Sequence of chain 1.A:
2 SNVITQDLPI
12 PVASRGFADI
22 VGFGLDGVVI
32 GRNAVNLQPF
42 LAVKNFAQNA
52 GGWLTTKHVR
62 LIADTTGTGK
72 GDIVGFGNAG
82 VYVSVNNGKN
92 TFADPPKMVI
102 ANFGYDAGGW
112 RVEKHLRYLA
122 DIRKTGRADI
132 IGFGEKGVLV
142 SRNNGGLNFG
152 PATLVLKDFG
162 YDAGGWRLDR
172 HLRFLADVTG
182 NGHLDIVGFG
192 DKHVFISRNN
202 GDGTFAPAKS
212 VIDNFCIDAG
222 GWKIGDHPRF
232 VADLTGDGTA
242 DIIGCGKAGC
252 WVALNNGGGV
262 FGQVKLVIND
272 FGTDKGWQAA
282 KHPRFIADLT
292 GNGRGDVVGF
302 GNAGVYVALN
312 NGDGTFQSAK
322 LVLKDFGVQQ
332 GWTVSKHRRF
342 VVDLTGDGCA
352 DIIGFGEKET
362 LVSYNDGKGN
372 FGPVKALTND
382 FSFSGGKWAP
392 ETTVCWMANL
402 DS

A protein and the small-molecule ligand that binds it are described below.
Small molecule (SMILES): CC(=O)N[C@@H]1[C@@H](O)[C@H](O[C@@H]2O[C@H](CO)[C@H](O)[C@H](O[C@@H]3O[C@H](CO)[C@@H](O)[C@H](O)[C@H]3NC(C)=O)[C@H]2O)[C@@H](CO)O[C@H]1O

Binding-site contacts:
Ligand atom C7 contacts residue GLY109 of chain 1.A at 3.5 Å.
Ligand atom C6 contacts residue LYS137 of chain 1.A at 3.7 Å.
Ligand atom C8 contacts residue TRP111 of chain 1.A at 3.5 Å (hydrophobic).
Ligand atom C6 contacts residue LYS137 of chain 1.A at 3.2 Å.
Ligand atom O7 contacts residue GLY135 of chain 1.A at 3.6 Å.
Ligand atom C3 contacts residue ASN103 of chain 1.A at 3.6 Å.
Ligand atom O4 contacts residue LYS137 of chain 1.A at 4.0 Å.
Ligand atom C5 contacts residue LYS137 of chain 1.A at 3.4 Å.
Ligand atom O3 contacts residue TRP111 of chain 1.A at 2.9 Å (h-bond).
Ligand atom C8 contacts residue GLU136 of chain 1.A at 4.1 Å.
Ligand atom C2 contacts residue TRP111 of chain 1.A at 4.1 Å (hydrophobic).
Ligand atom C2 contacts residue GLU136 of chain 1.A at 3.7 Å.
Ligand atom N2 contacts residue GLY109 of chain 1.A at 2.8 Å (h-bond).
Ligand atom O4 contacts residue LYS137 of chain 1.A at 2.7 Å (salt-bridge).
Ligand atom O4 contacts residue GLU136 of chain 1.A at 4.0 Å.
Ligand atom C2 contacts residue LYS137 of chain 1.A at 3.6 Å.
Ligand atom C8 contacts residue GLY109 of chain 1.A at 3.3 Å.
Ligand atom C1 contacts residue LYS137 of chain 1.A at 3.5 Å.
Ligand atom C6 contacts residue ASP163 of chain 1.A at 3.7 Å.
Ligand atom C4 contacts residue ASN103 of chain 1.A at 3.8 Å.
Ligand atom O7 contacts residue GLU136 of chain 1.A at 2.9 Å (salt-bridge).
Ligand atom N2 contacts residue TRP111 of chain 1.A at 3.3 Å (h-bond).
Ligand atom C7 contacts residue GLU136 of chain 1.A at 3.9 Å.
Ligand atom O3 contacts residue ASN103 of chain 1.A at 2.7 Å (h-bond).
Ligand atom O6 contacts residue LYS137 of chain 1.A at 2.5 Å (salt-bridge).
Ligand atom C4 contacts residue LYS137 of chain 1.A at 3.5 Å.
Ligand atom C8 contacts residue GLY110 of chain 1.A at 3.8 Å.
Ligand atom C6 contacts residue GLU136 of chain 1.A at 4.1 Å.
Ligand atom O4 contacts residue ASN103 of chain 1.A at 2.7 Å (h-bond).
Ligand atom C3 contacts residue TRP111 of chain 1.A at 3.9 Å (hydrophobic).
Ligand atom C2 contacts residue GLY109 of chain 1.A at 3.9 Å.
Ligand atom O7 contacts residue TRP111 of chain 1.A at 4.0 Å.
Ligand atom C3 contacts residue LYS137 of chain 1.A at 4.1 Å.
Ligand atom O2 contacts residue GLU136 of chain 1.A at 3.8 Å.
Ligand atom C8 contacts residue HIS116 of chain 1.A at 3.5 Å.
Ligand atom O3 contacts residue LYS115 of chain 1.A at 4.1 Å.
Ligand atom C7 contacts residue TRP111 of chain 1.A at 3.6 Å (hydrophobic).
Ligand atom C3 contacts residue GLY109 of chain 1.A at 4.1 Å.
Ligand atom C4 contacts residue GLU136 of chain 1.A at 3.7 Å.
Ligand atom O5 contacts residue LYS137 of chain 1.A at 2.7 Å (salt-bridge).